Sequence of chain 50.B:
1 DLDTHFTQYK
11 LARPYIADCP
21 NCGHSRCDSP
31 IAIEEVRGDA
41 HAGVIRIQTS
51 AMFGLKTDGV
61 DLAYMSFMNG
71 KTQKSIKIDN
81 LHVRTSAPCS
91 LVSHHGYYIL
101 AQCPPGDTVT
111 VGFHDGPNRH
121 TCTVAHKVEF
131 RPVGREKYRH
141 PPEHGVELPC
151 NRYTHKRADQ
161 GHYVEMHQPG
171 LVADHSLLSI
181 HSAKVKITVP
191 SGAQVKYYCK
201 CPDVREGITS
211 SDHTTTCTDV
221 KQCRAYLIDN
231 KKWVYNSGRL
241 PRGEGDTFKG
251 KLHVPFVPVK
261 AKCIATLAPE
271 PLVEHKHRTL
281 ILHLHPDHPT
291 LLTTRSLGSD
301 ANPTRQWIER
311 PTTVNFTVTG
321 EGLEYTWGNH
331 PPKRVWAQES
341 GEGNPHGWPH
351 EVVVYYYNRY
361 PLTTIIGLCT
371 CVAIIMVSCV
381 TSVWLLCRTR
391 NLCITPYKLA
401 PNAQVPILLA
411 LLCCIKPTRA

A protein and the small-molecule ligand that binds it are described below.
Small molecule (SMILES): CC(=O)N[C@@H]1[C@@H](O)[C@H](O)[C@@H](CO)O[C@H]1O

Binding-site contacts:
Ligand atom C1 contacts residue ASN315 of chain 50.B at 1.4 Å.
Ligand atom N2 contacts residue ASN315 of chain 50.B at 2.8 Å (h-bond).
Ligand atom C4 contacts residue ASN315 of chain 50.B at 4.3 Å.
Ligand atom C6 contacts residue THR313 of chain 50.B at 4.5 Å.
Ligand atom C1 contacts residue VAL314 of chain 50.B at 4.4 Å (hydrophobic).
Ligand atom C2 contacts residue ASN315 of chain 50.B at 2.5 Å.
Ligand atom O7 contacts residue ASN315 of chain 50.B at 4.2 Å.
Ligand atom C3 contacts residue ASN315 of chain 50.B at 3.8 Å.
Ligand atom C6 contacts residue ASN315 of chain 50.B at 4.5 Å.
Ligand atom O5 contacts residue VAL314 of chain 50.B at 3.8 Å.
Ligand atom C8 contacts residue ASN315 of chain 50.B at 3.5 Å.
Ligand atom O5 contacts residue ASN315 of chain 50.B at 2.4 Å (h-bond).
Ligand atom C8 contacts residue ILE281 of chain 50.B at 4.5 Å (hydrophobic).
Ligand atom C7 contacts residue ASN315 of chain 50.B at 3.3 Å.
Ligand atom C5 contacts residue ASN315 of chain 50.B at 3.7 Å.
Ligand atom O5 contacts residue THR313 of chain 50.B at 4.3 Å.